A protein and the small-molecule ligand that binds it are described below.
Small molecule (SMILES): NC(=O)CC[C@H](N)C(=O)O

Sequence of chain 4.A:
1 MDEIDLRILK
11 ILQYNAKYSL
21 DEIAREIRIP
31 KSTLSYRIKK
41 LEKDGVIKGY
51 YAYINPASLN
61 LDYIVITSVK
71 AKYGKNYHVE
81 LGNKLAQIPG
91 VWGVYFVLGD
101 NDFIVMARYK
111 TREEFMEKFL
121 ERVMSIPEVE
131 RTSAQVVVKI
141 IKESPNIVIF

Binding-site contacts:
Ligand atom O contacts residue PRO30 of chain 4.A at 3.9 Å.
Ligand atom CG contacts residue SER32 of chain 4.A at 4.4 Å.
Ligand atom N contacts residue SER32 of chain 4.A at 3.1 Å (h-bond).
Ligand atom CD contacts residue LYS31 of chain 4.A at 3.2 Å.
Ligand atom C contacts residue PRO30 of chain 4.A at 4.4 Å (hydrophobic).
Ligand atom CG contacts residue LYS31 of chain 4.A at 2.7 Å.
Ligand atom NE2 contacts residue LYS31 of chain 4.A at 2.8 Å.
Ligand atom OE1 contacts residue LYS31 of chain 4.A at 4.3 Å.
Ligand atom NE2 contacts residue ALA24 of chain 4.A at 3.8 Å.
Ligand atom CG contacts residue PRO30 of chain 4.A at 3.5 Å (hydrophobic).
Ligand atom N contacts residue PRO30 of chain 4.A at 4.2 Å.
Ligand atom NE2 contacts residue ILE29 of chain 4.A at 4.5 Å.
Ligand atom NE2 contacts residue PRO30 of chain 4.A at 4.1 Å.
Ligand atom CA contacts residue LYS31 of chain 4.A at 4.4 Å.
Ligand atom CB contacts residue LYS31 of chain 4.A at 4.0 Å.
Ligand atom N contacts residue LYS31 of chain 4.A at 3.6 Å (salt-bridge).
Ligand atom CD contacts residue PRO30 of chain 4.A at 4.1 Å (hydrophobic).
Ligand atom NE2 contacts residue ASP21 of chain 4.A at 4.2 Å.